The protein below binds the small molecule below.
Small molecule (SMILES): CCCCCCCCCCO[C@@H]1O[C@H](CO)[C@@H](O[C@H]2O[C@H](CO)[C@@H](O)[C@H](O)[C@H]2O)[C@H](O)[C@H]1O

Sequence of chain 1.B:
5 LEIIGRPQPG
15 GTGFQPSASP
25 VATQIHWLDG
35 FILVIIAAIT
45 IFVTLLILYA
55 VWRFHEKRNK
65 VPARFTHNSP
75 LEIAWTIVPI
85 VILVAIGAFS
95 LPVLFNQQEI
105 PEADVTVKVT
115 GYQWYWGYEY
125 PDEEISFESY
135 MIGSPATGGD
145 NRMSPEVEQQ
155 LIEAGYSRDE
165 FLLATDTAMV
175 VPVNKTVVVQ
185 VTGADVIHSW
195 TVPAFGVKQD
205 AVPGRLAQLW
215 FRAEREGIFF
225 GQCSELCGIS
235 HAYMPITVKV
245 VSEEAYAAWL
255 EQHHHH

Binding-site contacts:
Ligand atom O2 contacts residue PHE99 of chain 1.B at 4.1 Å.
Ligand atom C8 contacts residue PHE99 of chain 1.B at 4.4 Å (hydrophobic).
Ligand atom C57 contacts residue GLU103 of chain 1.B at 3.9 Å.
Ligand atom C6 contacts residue PHE99 of chain 1.B at 3.9 Å (hydrophobic).
Ligand atom C6 contacts residue GLU103 of chain 1.B at 4.0 Å.
Ligand atom C3 contacts residue PHE99 of chain 1.B at 4.4 Å (hydrophobic).
Ligand atom O5 contacts residue GLU103 of chain 1.B at 3.5 Å (salt-bridge).
Ligand atom C9 contacts residue PHE99 of chain 1.B at 4.5 Å (hydrophobic).
Ligand atom O16 contacts residue GLU103 of chain 1.B at 3.8 Å.
Ligand atom C6 contacts residue ASN100 of chain 1.B at 4.5 Å.
Ligand atom C2 contacts residue PHE99 of chain 1.B at 4.4 Å (hydrophobic).
Ligand atom O61 contacts residue GLU103 of chain 1.B at 2.9 Å (salt-bridge).
Ligand atom O16 contacts residue PHE99 of chain 1.B at 4.3 Å.
Ligand atom O61 contacts residue PHE99 of chain 1.B at 4.4 Å.
Ligand atom C7 contacts residue PHE99 of chain 1.B at 3.7 Å (hydrophobic).
Ligand atom O4 contacts residue PHE99 of chain 1.B at 4.0 Å.
Ligand atom C4 contacts residue GLU103 of chain 1.B at 3.6 Å.
Ligand atom O3 contacts residue PHE99 of chain 1.B at 4.2 Å.
Ligand atom O3 contacts residue PRO96 of chain 1.B at 4.4 Å.
Ligand atom O49 contacts residue PRO96 of chain 1.B at 3.8 Å.
Ligand atom O7 contacts residue PHE99 of chain 1.B at 3.7 Å.
Ligand atom C4 contacts residue PHE99 of chain 1.B at 4.0 Å (hydrophobic).
Ligand atom O16 contacts residue ASN100 of chain 1.B at 4.0 Å.